Binding-site contacts:
Ligand atom O10 contacts residue GLY154 of chain 1.A at 4.4 Å.
Ligand atom O10 contacts residue LYS155 of chain 1.A at 4.5 Å.
Ligand atom C5 contacts residue GLU150 of chain 1.A at 3.3 Å.
Ligand atom O10 contacts residue ILE156 of chain 1.A at 4.1 Å.
Ligand atom C1 contacts residue GLU150 of chain 1.A at 3.0 Å.
Ligand atom O10 contacts residue ARG146 of chain 1.A at 3.5 Å (salt-bridge).
Ligand atom O12 contacts residue GLY154 of chain 1.A at 2.9 Å (h-bond).
Ligand atom O8 contacts residue GLU150 of chain 1.A at 4.2 Å.
Ligand atom O8 contacts residue ALA153 of chain 1.A at 2.9 Å (h-bond).
Ligand atom O9 contacts residue ALA153 of chain 1.A at 2.5 Å (h-bond).
Ligand atom C3 contacts residue GLU150 of chain 1.A at 3.8 Å.
Ligand atom O8 contacts residue GLY154 of chain 1.A at 4.4 Å.
Ligand atom C3 contacts residue ALA153 of chain 1.A at 3.2 Å (hydrophobic).
Ligand atom C4 contacts residue GLU150 of chain 1.A at 4.2 Å.
Ligand atom C7 contacts residue GLY154 of chain 1.A at 3.7 Å.
Ligand atom C2 contacts residue GLU150 of chain 1.A at 3.1 Å.
Ligand atom C5 contacts residue ARG146 of chain 1.A at 3.2 Å.
Ligand atom C7 contacts residue ARG146 of chain 1.A at 4.4 Å.
Ligand atom O9 contacts residue PRO151 of chain 1.A at 4.1 Å.
Ligand atom O9 contacts residue ALA129 of chain 1.A at 3.9 Å.
Ligand atom O9 contacts residue GLU150 of chain 1.A at 2.3 Å (salt-bridge).
Ligand atom O12 contacts residue LYS155 of chain 1.A at 4.2 Å.
Ligand atom C4 contacts residue ARG146 of chain 1.A at 4.4 Å.
Ligand atom C1 contacts residue ALA153 of chain 1.A at 2.5 Å (hydrophobic).
Ligand atom C2 contacts residue ALA153 of chain 1.A at 3.4 Å (hydrophobic).

Sequence of chain 1.A:
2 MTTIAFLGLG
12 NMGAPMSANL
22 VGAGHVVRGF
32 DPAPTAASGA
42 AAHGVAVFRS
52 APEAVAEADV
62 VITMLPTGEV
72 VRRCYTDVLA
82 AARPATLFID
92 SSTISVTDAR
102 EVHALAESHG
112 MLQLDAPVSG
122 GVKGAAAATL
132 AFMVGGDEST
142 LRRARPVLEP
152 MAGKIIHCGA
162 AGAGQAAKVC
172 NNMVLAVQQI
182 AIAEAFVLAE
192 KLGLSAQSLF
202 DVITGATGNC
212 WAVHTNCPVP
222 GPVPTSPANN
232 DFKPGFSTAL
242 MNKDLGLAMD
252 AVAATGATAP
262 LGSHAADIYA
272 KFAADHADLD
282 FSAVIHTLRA

This protein binds this small molecule.
Small molecule (SMILES): C[C@@H](CCC(=O)O)C(=O)O